The small molecule below binds the protein below.
Small molecule (SMILES): O=C(O)[C@@](O)(COP(=O)(O)O)[C@H](O)[C@H](O)COP(=O)(O)O

Sequence of chain 1.D:
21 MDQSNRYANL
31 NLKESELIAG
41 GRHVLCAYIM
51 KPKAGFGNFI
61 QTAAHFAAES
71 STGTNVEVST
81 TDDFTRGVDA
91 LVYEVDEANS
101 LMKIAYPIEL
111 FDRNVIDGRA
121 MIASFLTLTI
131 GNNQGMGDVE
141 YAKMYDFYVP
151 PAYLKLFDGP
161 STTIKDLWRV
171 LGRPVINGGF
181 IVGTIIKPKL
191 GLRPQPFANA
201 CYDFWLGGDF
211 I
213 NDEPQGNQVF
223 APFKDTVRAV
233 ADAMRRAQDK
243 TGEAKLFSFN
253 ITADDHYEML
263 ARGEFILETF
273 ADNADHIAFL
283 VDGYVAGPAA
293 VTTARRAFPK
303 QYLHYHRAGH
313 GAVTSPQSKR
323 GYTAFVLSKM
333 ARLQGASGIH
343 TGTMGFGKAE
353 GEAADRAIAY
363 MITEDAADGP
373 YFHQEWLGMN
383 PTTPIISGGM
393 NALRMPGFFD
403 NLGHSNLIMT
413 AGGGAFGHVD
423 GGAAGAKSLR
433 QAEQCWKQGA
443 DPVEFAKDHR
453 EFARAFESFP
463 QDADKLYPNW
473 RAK

Binding-site contacts:
Ligand atom O3P contacts residue LYS350 of chain 1.C at 2.8 Å (salt-bridge).
Ligand atom O3 contacts residue GLU215 of chain 1.C at 2.8 Å (salt-bridge).
Ligand atom O2 contacts residue KCX212 of chain 1.C at 2.9 Å (h-bond).
Ligand atom O3 contacts residue ASN132 of chain 1.D at 3.2 Å (h-bond).
Ligand atom O5P contacts residue SER389 of chain 1.C at 3.4 Å (h-bond).
Ligand atom O6 contacts residue MG1 of chain 1.L at 2.3 Å.
Ligand atom O7 contacts residue ASN132 of chain 1.D at 3.4 Å (h-bond).
Ligand atom C3 contacts residue MG1 of chain 1.L at 2.9 Å.
Ligand atom O3P contacts residue GLY391 of chain 1.C at 2.6 Å (h-bond).
Ligand atom O2P contacts residue GLY414 of chain 1.C at 2.6 Å (h-bond).
Ligand atom O1P contacts residue LYS187 of chain 1.C at 3.4 Å.
Ligand atom C contacts residue MG1 of chain 1.L at 2.9 Å.
Ligand atom O2 contacts residue LYS187 of chain 1.C at 3.2 Å (salt-bridge).
Ligand atom C3 contacts residue KCX212 of chain 1.C at 3.1 Å.
Ligand atom O4P contacts residue ARG309 of chain 1.C at 2.9 Å (salt-bridge).
Ligand atom P1 contacts residue THR74 of chain 1.D at 3.5 Å.
Ligand atom O1P contacts residue THR74 of chain 1.D at 2.5 Å (h-bond).
Ligand atom O3 contacts residue MG1 of chain 1.L at 2.1 Å.
Ligand atom O5P contacts residue HIS342 of chain 1.C at 2.8 Å (h-bond).
Ligand atom O1 contacts residue LYS187 of chain 1.C at 3.1 Å (salt-bridge).
Ligand atom O6P contacts residue ARG309 of chain 1.C at 2.8 Å (salt-bridge).
Ligand atom O6 contacts residue GLU215 of chain 1.C at 3.0 Å (salt-bridge).
Ligand atom O4 contacts residue SER389 of chain 1.C at 3.1 Å (h-bond).
Ligand atom C contacts residue LYS187 of chain 1.C at 3.3 Å.
Ligand atom O6 contacts residue ASN132 of chain 1.D at 2.9 Å (h-bond).
Ligand atom O4 contacts residue GLY390 of chain 1.C at 3.1 Å (h-bond).
Ligand atom O2 contacts residue ASP214 of chain 1.C at 3.5 Å (salt-bridge).
Ligand atom O2 contacts residue MG1 of chain 1.L at 2.1 Å.
Ligand atom O7 contacts residue LYS350 of chain 1.C at 2.9 Å (salt-bridge).
Ligand atom O2P contacts residue ILE185 of chain 1.C at 3.5 Å.
Ligand atom O6 contacts residue LYS187 of chain 1.C at 3.2 Å (salt-bridge).
Ligand atom C2 contacts residue MG1 of chain 1.L at 2.8 Å.
Ligand atom O3 contacts residue KCX212 of chain 1.C at 2.9 Å (h-bond).
Ligand atom O2 contacts residue ILE185 of chain 1.C at 3.4 Å.
Ligand atom O3 contacts residue HIS308 of chain 1.C at 2.8 Å (h-bond).
Ligand atom O1P contacts residue GLY415 of chain 1.C at 2.9 Å (h-bond).
Ligand atom O6 contacts residue LYS189 of chain 1.C at 2.6 Å (salt-bridge).
Ligand atom O1 contacts residue LYS350 of chain 1.C at 3.5 Å (salt-bridge).
Ligand atom C contacts residue ASN132 of chain 1.D at 3.2 Å.
Ligand atom O6 contacts residue ASP214 of chain 1.C at 2.9 Å (salt-bridge).

Sequence of chain 1.C:
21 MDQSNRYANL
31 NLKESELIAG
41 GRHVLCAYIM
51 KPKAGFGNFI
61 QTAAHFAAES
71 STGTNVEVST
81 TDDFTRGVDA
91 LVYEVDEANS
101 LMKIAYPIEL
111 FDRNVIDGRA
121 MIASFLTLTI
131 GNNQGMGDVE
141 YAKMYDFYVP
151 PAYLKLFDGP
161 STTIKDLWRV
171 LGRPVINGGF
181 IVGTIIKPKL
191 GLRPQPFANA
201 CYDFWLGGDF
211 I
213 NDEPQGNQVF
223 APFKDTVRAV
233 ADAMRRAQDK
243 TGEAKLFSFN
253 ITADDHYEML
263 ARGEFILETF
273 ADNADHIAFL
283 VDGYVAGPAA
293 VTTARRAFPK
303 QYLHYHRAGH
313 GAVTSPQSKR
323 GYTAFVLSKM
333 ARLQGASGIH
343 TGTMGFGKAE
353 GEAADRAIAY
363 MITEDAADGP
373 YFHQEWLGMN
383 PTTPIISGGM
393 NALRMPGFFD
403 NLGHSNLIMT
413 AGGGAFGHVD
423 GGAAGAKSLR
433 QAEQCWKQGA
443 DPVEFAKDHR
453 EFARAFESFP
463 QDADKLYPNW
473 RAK